The protein below binds the small molecule below.
Small molecule (SMILES): C[C@H](NC(=O)c1cn(C)c2ccc(-c3ccn4nc(NC(=O)C5CC5)nc4c3)cc12)c1cccc(F)c1

Sequence of chain 2.B:
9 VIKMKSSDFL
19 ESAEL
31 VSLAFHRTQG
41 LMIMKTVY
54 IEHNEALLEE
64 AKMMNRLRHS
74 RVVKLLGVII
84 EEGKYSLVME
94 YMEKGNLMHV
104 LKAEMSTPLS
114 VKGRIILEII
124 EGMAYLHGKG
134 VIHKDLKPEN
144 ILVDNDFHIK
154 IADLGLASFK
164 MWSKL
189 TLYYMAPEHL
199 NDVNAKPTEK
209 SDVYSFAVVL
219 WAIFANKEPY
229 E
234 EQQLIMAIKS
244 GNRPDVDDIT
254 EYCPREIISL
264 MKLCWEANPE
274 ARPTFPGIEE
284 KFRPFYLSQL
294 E

Binding-site contacts:
Ligand atom N2 contacts residue ASP156 of chain 2.B at 3.2 Å (salt-bridge).
Ligand atom C11 contacts residue ILE154 of chain 2.B at 3.7 Å (hydrophobic).
Ligand atom N34 contacts residue LEU145 of chain 2.B at 3.4 Å.
Ligand atom C1 contacts residue LEU157 of chain 2.B at 3.8 Å (hydrophobic).
Ligand atom C14 contacts residue ASP156 of chain 2.B at 3.6 Å.
Ligand atom C26 contacts residue MET95 of chain 2.B at 3.6 Å (hydrophobic).
Ligand atom O6 contacts residue ASP156 of chain 2.B at 3.0 Å (salt-bridge).
Ligand atom C1 contacts residue LYS45 of chain 2.B at 3.7 Å.
Ligand atom C1 contacts residue ASP156 of chain 2.B at 3.6 Å.
Ligand atom C21 contacts residue LEU157 of chain 2.B at 3.6 Å (hydrophobic).
Ligand atom C18 contacts residue ASP156 of chain 2.B at 3.8 Å.
Ligand atom F13 contacts residue HIS136 of chain 2.B at 3.7 Å.
Ligand atom C3 contacts residue ASP156 of chain 2.B at 2.9 Å.
Ligand atom C30 contacts residue GLY98 of chain 2.B at 3.7 Å.
Ligand atom C15 contacts residue ASP156 of chain 2.B at 3.6 Å.
Ligand atom C36 contacts residue GLU93 of chain 2.B at 3.7 Å.
Ligand atom N27 contacts residue MET95 of chain 2.B at 2.8 Å (h-bond).
Ligand atom C31 contacts residue GLY98 of chain 2.B at 3.2 Å.
Ligand atom C1 contacts residue LEU159 of chain 2.B at 3.7 Å (hydrophobic).
Ligand atom O6 contacts residue VAL76 of chain 2.B at 3.7 Å.
Ligand atom C31 contacts residue GLU96 of chain 2.B at 3.1 Å.
Ligand atom C17 contacts residue MET92 of chain 2.B at 3.8 Å (hydrophobic).
Ligand atom C18 contacts residue MET92 of chain 2.B at 3.7 Å (hydrophobic).
Ligand atom N33 contacts residue ILE43 of chain 2.B at 3.7 Å.
Ligand atom C9 contacts residue VAL76 of chain 2.B at 3.4 Å (hydrophobic).
Ligand atom F13 contacts residue LEU129 of chain 2.B at 3.7 Å.
Ligand atom C19 contacts residue MET92 of chain 2.B at 3.7 Å (hydrophobic).
Ligand atom C5 contacts residue ASP156 of chain 2.B at 3.5 Å.
Ligand atom N34 contacts residue ILE43 of chain 2.B at 3.5 Å.
Ligand atom C35 contacts residue ILE43 of chain 2.B at 3.7 Å (hydrophobic).
Ligand atom O6 contacts residue ALA155 of chain 2.B at 3.3 Å.
Ligand atom N33 contacts residue MET95 of chain 2.B at 3.2 Å (h-bond).
Ligand atom C35 contacts residue GLU93 of chain 2.B at 3.1 Å.
Ligand atom C37 contacts residue MET92 of chain 2.B at 3.7 Å (hydrophobic).
Ligand atom F13 contacts residue ILE154 of chain 2.B at 3.2 Å.
Ligand atom C35 contacts residue LEU145 of chain 2.B at 3.5 Å (hydrophobic).
Ligand atom C8 contacts residue VAL76 of chain 2.B at 3.4 Å (hydrophobic).
Ligand atom C4 contacts residue ASP156 of chain 2.B at 3.4 Å.
Ligand atom C24 contacts residue LEU145 of chain 2.B at 3.5 Å (hydrophobic).
Ligand atom C36 contacts residue LEU145 of chain 2.B at 3.7 Å (hydrophobic).